Binding-site contacts:
Ligand atom C06 contacts residue ILE104 of chain 1.A at 3.5 Å (hydrophobic).
Ligand atom C10 contacts residue MET221 of chain 1.A at 3.9 Å (hydrophobic).
Ligand atom C06 contacts residue TYR128 of chain 1.A at 3.4 Å (hydrophobic).
Ligand atom C12 contacts residue TYR197 of chain 1.A at 3.5 Å (hydrophobic).
Ligand atom O20 contacts residue TYR152 of chain 1.A at 3.7 Å.
Ligand atom O23 contacts residue VAL191 of chain 1.A at 3.9 Å.
Ligand atom O20 contacts residue PHE186 of chain 1.A at 3.8 Å.
Ligand atom C04 contacts residue TYR128 of chain 1.A at 3.4 Å (hydrophobic).
Ligand atom C18 contacts residue TYR152 of chain 1.A at 3.7 Å (hydrophobic).
Ligand atom C08 contacts residue TYR197 of chain 1.A at 3.9 Å (hydrophobic).
Ligand atom O02 contacts residue MET224 of chain 1.A at 3.5 Å.
Ligand atom O16 contacts residue TYR128 of chain 1.A at 2.9 Å (h-bond).
Ligand atom C15 contacts residue SER126 of chain 1.A at 3.5 Å.
Ligand atom C17 contacts residue TYR152 of chain 1.A at 3.8 Å (hydrophobic).
Ligand atom O23 contacts residue TYR152 of chain 1.A at 3.0 Å (h-bond).
Ligand atom C01 contacts residue PHE186 of chain 1.A at 2.8 Å (hydrophobic).
Ligand atom C10 contacts residue TYR197 of chain 1.A at 3.7 Å (hydrophobic).
Ligand atom N13 contacts residue TYR197 of chain 1.A at 3.4 Å.
Ligand atom C05 contacts residue TYR128 of chain 1.A at 3.8 Å (hydrophobic).
Ligand atom C09 contacts residue MET221 of chain 1.A at 3.9 Å (hydrophobic).
Ligand atom O24 contacts residue VAL191 of chain 1.A at 3.1 Å.
Ligand atom C11 contacts residue TYR197 of chain 1.A at 3.5 Å (hydrophobic).
Ligand atom C15 contacts residue TYR197 of chain 1.A at 3.8 Å (hydrophobic).
Ligand atom C14 contacts residue TYR197 of chain 1.A at 3.7 Å (hydrophobic).
Ligand atom C03 contacts residue TYR128 of chain 1.A at 3.7 Å (hydrophobic).
Ligand atom N13 contacts residue GOL1 of chain 1.E at 3.7 Å.
Ligand atom C19 contacts residue TYR152 of chain 1.A at 3.9 Å (hydrophobic).
Ligand atom C01 contacts residue MET224 of chain 1.A at 3.7 Å (hydrophobic).
Ligand atom C01 contacts residue TYR128 of chain 1.A at 2.9 Å (hydrophobic).
Ligand atom C14 contacts residue LEU106 of chain 1.A at 3.5 Å (hydrophobic).
Ligand atom N22 contacts residue VAL191 of chain 1.A at 3.9 Å.
Ligand atom O24 contacts residue TYR152 of chain 1.A at 3.5 Å (h-bond).
Ligand atom O23 contacts residue LEU221 of chain 2.C at 3.9 Å.
Ligand atom C07 contacts residue TYR128 of chain 1.A at 2.9 Å (hydrophobic).
Ligand atom C21 contacts residue TYR152 of chain 1.A at 3.6 Å (hydrophobic).
Ligand atom O02 contacts residue TYR128 of chain 1.A at 3.8 Å.
Ligand atom O16 contacts residue VAL188 of chain 1.A at 3.8 Å.
Ligand atom C08 contacts residue TYR128 of chain 1.A at 3.3 Å (hydrophobic).
Ligand atom C15 contacts residue TYR128 of chain 1.A at 3.1 Å (hydrophobic).
Ligand atom N22 contacts residue TYR152 of chain 1.A at 3.3 Å (h-bond).

Sequence of chain 2.C:
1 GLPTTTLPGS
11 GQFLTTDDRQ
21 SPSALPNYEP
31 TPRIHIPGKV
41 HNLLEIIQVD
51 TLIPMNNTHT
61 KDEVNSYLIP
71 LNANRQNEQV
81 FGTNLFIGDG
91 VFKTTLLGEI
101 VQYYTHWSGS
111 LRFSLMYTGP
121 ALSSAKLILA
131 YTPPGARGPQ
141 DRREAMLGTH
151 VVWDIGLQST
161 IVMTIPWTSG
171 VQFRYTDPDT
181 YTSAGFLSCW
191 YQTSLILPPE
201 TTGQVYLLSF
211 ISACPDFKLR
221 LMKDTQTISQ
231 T

Sequence of chain 1.C:
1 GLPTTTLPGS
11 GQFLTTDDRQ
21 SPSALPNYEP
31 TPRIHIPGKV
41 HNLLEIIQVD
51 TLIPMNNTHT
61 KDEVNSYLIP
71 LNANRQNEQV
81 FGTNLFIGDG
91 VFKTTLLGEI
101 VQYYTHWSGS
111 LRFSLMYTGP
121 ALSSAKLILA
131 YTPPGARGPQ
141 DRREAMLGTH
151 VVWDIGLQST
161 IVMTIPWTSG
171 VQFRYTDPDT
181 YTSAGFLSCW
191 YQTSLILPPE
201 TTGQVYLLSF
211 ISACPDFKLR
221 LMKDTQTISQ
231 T

Sequence of chain 1.A:
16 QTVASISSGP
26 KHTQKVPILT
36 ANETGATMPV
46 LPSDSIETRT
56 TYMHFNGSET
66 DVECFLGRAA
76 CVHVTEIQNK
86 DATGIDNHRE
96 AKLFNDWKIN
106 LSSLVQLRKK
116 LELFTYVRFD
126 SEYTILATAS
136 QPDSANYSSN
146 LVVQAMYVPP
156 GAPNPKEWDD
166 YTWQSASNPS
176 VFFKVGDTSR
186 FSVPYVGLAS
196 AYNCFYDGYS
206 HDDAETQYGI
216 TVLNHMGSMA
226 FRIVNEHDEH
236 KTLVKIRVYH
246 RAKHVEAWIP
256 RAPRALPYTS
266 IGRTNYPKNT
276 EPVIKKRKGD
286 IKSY

A protein and the small-molecule ligand that binds it are described below.
Small molecule (SMILES): COc1cc(CC(=O)c2ccc(C#N)cc2)c([N+](=O)[O-])cc1OC